Sequence of chain 1.A:
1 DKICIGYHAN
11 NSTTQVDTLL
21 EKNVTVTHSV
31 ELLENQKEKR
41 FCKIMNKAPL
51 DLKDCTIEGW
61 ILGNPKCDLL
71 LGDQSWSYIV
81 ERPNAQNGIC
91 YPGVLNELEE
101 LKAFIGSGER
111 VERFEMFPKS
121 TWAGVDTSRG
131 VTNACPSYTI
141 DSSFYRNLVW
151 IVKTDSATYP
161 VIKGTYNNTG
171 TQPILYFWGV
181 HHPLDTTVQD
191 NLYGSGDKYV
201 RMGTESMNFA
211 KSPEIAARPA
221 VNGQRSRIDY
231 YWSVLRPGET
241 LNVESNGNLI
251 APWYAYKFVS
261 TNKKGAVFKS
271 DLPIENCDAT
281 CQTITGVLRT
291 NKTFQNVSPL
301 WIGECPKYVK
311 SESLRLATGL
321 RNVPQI

Binding-site contacts:
Ligand atom C6 contacts residue ASN11 of chain 1.A at 3.2 Å.
Ligand atom C5 contacts residue ASN11 of chain 1.A at 3.5 Å.
Ligand atom C2 contacts residue ASN11 of chain 1.A at 2.7 Å.
Ligand atom C4 contacts residue ASN11 of chain 1.A at 4.1 Å.
Ligand atom N2 contacts residue ASN11 of chain 1.A at 3.8 Å.
Ligand atom O6 contacts residue ASN11 of chain 1.A at 3.3 Å (h-bond).
Ligand atom C1 contacts residue ASN11 of chain 1.A at 1.5 Å.
Ligand atom O3 contacts residue ASN11 of chain 1.A at 2.7 Å (h-bond).
Ligand atom C3 contacts residue ASN11 of chain 1.A at 3.6 Å.
Ligand atom O5 contacts residue ASN11 of chain 1.A at 2.5 Å (h-bond).

A small-molecule ligand and the protein it binds are described below.
Small molecule (SMILES): CC(=O)N[C@@H]1[C@@H](O)[C@H](O)[C@@H](CO)O[C@H]1O